Sequence of chain 1.G:
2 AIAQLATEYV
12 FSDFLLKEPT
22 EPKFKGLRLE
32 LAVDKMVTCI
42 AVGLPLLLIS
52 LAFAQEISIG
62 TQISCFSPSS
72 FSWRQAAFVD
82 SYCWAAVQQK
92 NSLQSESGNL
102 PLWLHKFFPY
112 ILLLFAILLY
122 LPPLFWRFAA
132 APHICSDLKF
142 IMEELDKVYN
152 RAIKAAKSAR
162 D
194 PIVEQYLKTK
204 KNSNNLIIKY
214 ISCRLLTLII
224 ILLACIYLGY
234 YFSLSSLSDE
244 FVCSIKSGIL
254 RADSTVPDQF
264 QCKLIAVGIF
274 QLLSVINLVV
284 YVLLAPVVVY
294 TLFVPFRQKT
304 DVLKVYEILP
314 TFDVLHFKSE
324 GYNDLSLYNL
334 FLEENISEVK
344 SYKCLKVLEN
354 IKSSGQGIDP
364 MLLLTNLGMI

A protein and the small-molecule ligand that binds it are described below.
Small molecule (SMILES): CC(C)CCC[C@@H](C)[C@H]1CC[C@H]2[C@@H]3CC=C4C[C@@H](O)CC[C@]4(C)[C@H]3CC[C@]12C

Binding-site contacts:
Ligand atom C15 contacts residue TYR233 of chain 1.G at 4.1 Å (hydrophobic).
Ligand atom C14 contacts residue TYR233 of chain 1.G at 4.4 Å (hydrophobic).
Ligand atom C23 contacts residue ILE229 of chain 1.G at 4.4 Å (hydrophobic).
Ligand atom C6 contacts residue CLR1 of chain 1.WA at 4.3 Å.
Ligand atom C24 contacts residue PTY1 of chain 1.SA at 4.3 Å.
Ligand atom C25 contacts residue LEU226 of chain 1.G at 4.2 Å (hydrophobic).
Ligand atom C27 contacts residue LEU226 of chain 1.G at 4.4 Å (hydrophobic).
Ligand atom C22 contacts residue ILE229 of chain 1.G at 4.0 Å (hydrophobic).
Ligand atom C16 contacts residue TYR233 of chain 1.G at 3.9 Å (hydrophobic).
Ligand atom C27 contacts residue PHE116 of chain 1.G at 4.0 Å (hydrophobic).
Ligand atom C15 contacts residue CLR1 of chain 1.WA at 4.2 Å.
Ligand atom C21 contacts residue PTY1 of chain 1.SA at 3.5 Å.
Ligand atom C9 contacts residue PTY1 of chain 1.SA at 4.5 Å.
Ligand atom C12 contacts residue LEU101 of chain 1.G at 4.4 Å (hydrophobic).
Ligand atom C17 contacts residue TYR233 of chain 1.G at 4.1 Å (hydrophobic).
Ligand atom C21 contacts residue TYR233 of chain 1.G at 4.1 Å (hydrophobic).
Ligand atom C12 contacts residue PTY1 of chain 1.SA at 3.6 Å.
Ligand atom C2 contacts residue PTY1 of chain 1.SA at 4.4 Å.
Ligand atom C1 contacts residue PTY1 of chain 1.SA at 3.9 Å.
Ligand atom C27 contacts residue PTY1 of chain 1.SA at 3.5 Å.
Ligand atom C7 contacts residue CLR1 of chain 1.WA at 3.7 Å.
Ligand atom C24 contacts residue TYR230 of chain 1.G at 4.1 Å (hydrophobic).
Ligand atom C20 contacts residue PTY1 of chain 1.SA at 3.7 Å.
Ligand atom C11 contacts residue PTY1 of chain 1.SA at 3.1 Å.
Ligand atom C11 contacts residue LEU101 of chain 1.G at 4.4 Å (hydrophobic).
Ligand atom C25 contacts residue PTY1 of chain 1.SA at 4.5 Å.
Ligand atom C21 contacts residue TYR230 of chain 1.G at 3.5 Å (hydrophobic).